Binding-site contacts:
Ligand atom CG contacts residue GLN236 of chain 1.A at 3.7 Å.
Ligand atom N contacts residue ASN142 of chain 1.A at 3.3 Å (h-bond).
Ligand atom CB contacts residue TYR315 of chain 1.A at 3.4 Å (hydrophobic).
Ligand atom CD1 contacts residue GLN161 of chain 1.A at 3.7 Å.
Ligand atom SD contacts residue HIS248 of chain 1.A at 3.4 Å (h-bond).
Ligand atom CB contacts residue PHE234 of chain 1.A at 3.7 Å (hydrophobic).
Ligand atom CD2 contacts residue PHE234 of chain 1.A at 3.6 Å (hydrophobic).
Ligand atom CG contacts residue PHE319 of chain 1.A at 3.6 Å (hydrophobic).
Ligand atom CD1 contacts residue GLN236 of chain 1.A at 3.2 Å.
Ligand atom CA contacts residue PHE319 of chain 1.A at 3.7 Å (hydrophobic).
Ligand atom CD2 contacts residue ASN162 of chain 1.A at 3.6 Å.
Ligand atom CD2 contacts residue ILE334 of chain 1.A at 3.7 Å (hydrophobic).
Ligand atom SD contacts residue GLN218 of chain 1.A at 3.5 Å (h-bond).
Ligand atom N contacts residue ILE166 of chain 1.A at 3.6 Å.
Ligand atom O contacts residue TYR145 of chain 1.A at 3.1 Å.
Ligand atom N contacts residue PHE319 of chain 1.A at 3.7 Å.
Ligand atom OD1 contacts residue GLN77 of chain 1.A at 2.8 Å (h-bond).
Ligand atom O contacts residue LEU232 of chain 1.A at 3.3 Å.
Ligand atom N contacts residue ASN138 of chain 1.A at 3.2 Å (h-bond).
Ligand atom CB contacts residue PHE78 of chain 1.A at 3.7 Å (hydrophobic).
Ligand atom CZ contacts residue TYR338 of chain 1.A at 3.6 Å (hydrophobic).
Ligand atom O contacts residue PHE342 of chain 1.A at 3.6 Å.
Ligand atom O contacts residue ASN138 of chain 1.A at 3.5 Å (h-bond).
Ligand atom CB contacts residue ASN142 of chain 1.A at 3.5 Å.
Ligand atom CB contacts residue GLN236 of chain 1.A at 3.4 Å.
Ligand atom CE contacts residue TYR315 of chain 1.A at 3.6 Å (hydrophobic).
Ligand atom CB contacts residue LEU232 of chain 1.A at 3.6 Å (hydrophobic).
Ligand atom O contacts residue PHE319 of chain 1.A at 3.4 Å.
Ligand atom CA contacts residue TYR315 of chain 1.A at 3.3 Å (hydrophobic).
Ligand atom O contacts residue TYR315 of chain 1.A at 2.4 Å (h-bond).
Ligand atom C contacts residue PHE319 of chain 1.A at 3.6 Å (hydrophobic).
Ligand atom O contacts residue PHE319 of chain 1.A at 3.4 Å.
Ligand atom C contacts residue LEU232 of chain 1.A at 3.5 Å (hydrophobic).
Ligand atom O contacts residue PHE78 of chain 1.A at 3.2 Å.
Ligand atom O contacts residue ASN329 of chain 1.A at 2.9 Å (h-bond).
Ligand atom OD1 contacts residue ARG330 of chain 1.A at 3.1 Å (salt-bridge).
Ligand atom C contacts residue TYR315 of chain 1.A at 3.2 Å (hydrophobic).
Ligand atom CE1 contacts residue ALA146 of chain 1.A at 3.6 Å (hydrophobic).
Ligand atom CB contacts residue ILE166 of chain 1.A at 3.7 Å (hydrophobic).
Ligand atom O contacts residue TYR338 of chain 1.A at 3.0 Å (h-bond).

Sequence of chain 1.A:
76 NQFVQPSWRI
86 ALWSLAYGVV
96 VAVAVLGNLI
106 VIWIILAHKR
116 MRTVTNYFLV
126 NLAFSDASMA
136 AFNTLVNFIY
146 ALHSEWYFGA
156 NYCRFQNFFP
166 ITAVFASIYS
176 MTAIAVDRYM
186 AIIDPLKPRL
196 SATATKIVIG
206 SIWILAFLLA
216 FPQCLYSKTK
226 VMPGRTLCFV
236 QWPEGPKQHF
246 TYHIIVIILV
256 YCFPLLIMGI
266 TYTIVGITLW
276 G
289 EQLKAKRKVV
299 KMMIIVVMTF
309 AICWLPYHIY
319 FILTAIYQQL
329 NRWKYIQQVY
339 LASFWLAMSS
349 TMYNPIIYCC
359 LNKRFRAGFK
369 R

The small molecule below binds the protein below.
Small molecule (SMILES): CSCC[C@H](NC(=O)[C@H](CC(C)C)NC(=O)CNC(=O)[C@H](Cc1ccccc1)NC(=O)[C@H](Cc1ccccc1)NC(=O)[C@H](CC(=O)O)NC(=O)CCC(=O)O)C(N)=O